Binding-site contacts:
Ligand atom O5 contacts residue MET33 of chain 58.D at 4.2 Å.
Ligand atom C8 contacts residue SER70 of chain 58.D at 3.7 Å.
Ligand atom C5 contacts residue NAG1 of chain 58.X at 4.4 Å.
Ligand atom C5 contacts residue MET33 of chain 58.D at 3.7 Å (hydrophobic).
Ligand atom C6 contacts residue MET33 of chain 58.D at 3.5 Å (hydrophobic).
Ligand atom C2 contacts residue ASN69 of chain 58.D at 4.2 Å.
Ligand atom O4 contacts residue VAL31 of chain 58.D at 3.3 Å.
Ligand atom O5 contacts residue ASN69 of chain 58.D at 2.8 Å (h-bond).
Ligand atom C3 contacts residue NAG1 of chain 58.X at 3.7 Å.
Ligand atom C7 contacts residue ASN69 of chain 58.D at 3.8 Å.
Ligand atom C1 contacts residue ASN69 of chain 58.D at 2.7 Å.
Ligand atom C8 contacts residue ASN69 of chain 58.D at 3.4 Å.
Ligand atom C6 contacts residue LEU24 of chain 58.D at 4.5 Å (hydrophobic).
Ligand atom O3 contacts residue NAG1 of chain 58.X at 2.6 Å (h-bond).
Ligand atom C4 contacts residue NAG1 of chain 58.X at 3.2 Å.
Ligand atom O1 contacts residue MET33 of chain 58.D at 3.9 Å.
Ligand atom N2 contacts residue VAL31 of chain 58.D at 4.0 Å.
Ligand atom C6 contacts residue NAG1 of chain 58.X at 4.3 Å.
Ligand atom N2 contacts residue ASN69 of chain 58.D at 4.3 Å.
Ligand atom C4 contacts residue VAL31 of chain 58.D at 3.8 Å (hydrophobic).
Ligand atom O6 contacts residue NAG1 of chain 58.X at 3.0 Å.
Ligand atom O1 contacts residue VAL31 of chain 58.D at 3.4 Å (h-bond).
Ligand atom O4 contacts residue NAG1 of chain 58.X at 3.0 Å.
Ligand atom C2 contacts residue VAL31 of chain 58.D at 4.0 Å (hydrophobic).
Ligand atom C7 contacts residue SER70 of chain 58.D at 4.4 Å.
Ligand atom O3 contacts residue VAL31 of chain 58.D at 3.6 Å.
Ligand atom C3 contacts residue VAL31 of chain 58.D at 3.0 Å (hydrophobic).
Ligand atom O1 contacts residue ASN69 of chain 58.D at 2.1 Å (h-bond).
Ligand atom C5 contacts residue VAL31 of chain 58.D at 4.2 Å (hydrophobic).
Ligand atom C6 contacts residue ASN69 of chain 58.D at 4.4 Å.
Ligand atom C5 contacts residue ASN69 of chain 58.D at 3.7 Å.
Ligand atom O7 contacts residue ASN69 of chain 58.D at 3.8 Å.
Ligand atom O1 contacts residue SER70 of chain 58.D at 4.2 Å.
Ligand atom C1 contacts residue VAL31 of chain 58.D at 4.3 Å (hydrophobic).
Ligand atom C8 contacts residue ARG57 of chain 58.D at 4.2 Å.

Sequence of chain 58.D:
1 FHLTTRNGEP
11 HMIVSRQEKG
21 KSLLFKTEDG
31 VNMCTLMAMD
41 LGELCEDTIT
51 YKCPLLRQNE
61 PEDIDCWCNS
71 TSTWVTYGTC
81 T

A protein and the small-molecule ligand that binds it are described below.
Small molecule (SMILES): CC(=O)N[C@@H]1[C@@H](O)[C@H](O)[C@@H](CO)O[C@H]1O